The small molecule below binds the protein below.
Small molecule (SMILES): OC[C@H]1O[C@H](O)[C@H](O)[C@@H](O)[C@@H]1O

Sequence of chain 1.A:
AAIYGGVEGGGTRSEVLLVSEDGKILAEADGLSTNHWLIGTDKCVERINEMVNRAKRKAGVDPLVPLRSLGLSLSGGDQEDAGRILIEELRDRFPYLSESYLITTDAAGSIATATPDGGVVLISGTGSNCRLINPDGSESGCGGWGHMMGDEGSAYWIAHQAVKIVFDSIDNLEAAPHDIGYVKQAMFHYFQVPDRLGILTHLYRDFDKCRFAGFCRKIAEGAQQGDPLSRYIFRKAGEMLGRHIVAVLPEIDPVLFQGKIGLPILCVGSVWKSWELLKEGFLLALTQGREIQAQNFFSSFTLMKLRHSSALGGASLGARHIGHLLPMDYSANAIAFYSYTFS

Binding-site contacts:
Ligand atom C6 contacts residue ASP107 of chain 1.A at 3.9 Å.
Ligand atom C6 contacts residue SER129 of chain 1.A at 3.6 Å.
Ligand atom O5 contacts residue SER129 of chain 1.A at 3.7 Å.
Ligand atom C5 contacts residue ASN130 of chain 1.A at 4.0 Å.
Ligand atom O3 contacts residue ASN130 of chain 1.A at 4.1 Å.
Ligand atom O1 contacts residue GLY145 of chain 1.A at 3.4 Å (h-bond).
Ligand atom C2 contacts residue GLY145 of chain 1.A at 3.6 Å.
Ligand atom O5 contacts residue GLY128 of chain 1.A at 3.6 Å.
Ligand atom C1 contacts residue GLY147 of chain 1.A at 4.0 Å.
Ligand atom C6 contacts residue GLY128 of chain 1.A at 3.7 Å.
Ligand atom O2 contacts residue GLY147 of chain 1.A at 3.6 Å (h-bond).
Ligand atom O1 contacts residue ASP152 of chain 1.A at 2.6 Å (salt-bridge).
Ligand atom O3 contacts residue GLY78 of chain 1.A at 3.3 Å (h-bond).
Ligand atom O3 contacts residue GLY77 of chain 1.A at 4.1 Å.
Ligand atom C2 contacts residue GLY78 of chain 1.A at 3.6 Å.
Ligand atom O3 contacts residue GLY145 of chain 1.A at 4.0 Å.
Ligand atom C6 contacts residue ASN130 of chain 1.A at 4.0 Å.
Ligand atom O1 contacts residue TRP146 of chain 1.A at 3.9 Å.
Ligand atom C5 contacts residue SER129 of chain 1.A at 3.4 Å.
Ligand atom O1 contacts residue GLY147 of chain 1.A at 3.1 Å (h-bond).
Ligand atom O2 contacts residue GLY78 of chain 1.A at 3.1 Å.
Ligand atom C4 contacts residue ASN130 of chain 1.A at 4.0 Å.
Ligand atom C6 contacts residue ILE124 of chain 1.A at 3.6 Å (hydrophobic).
Ligand atom C5 contacts residue GLY128 of chain 1.A at 4.1 Å.
Ligand atom O1 contacts residue SER129 of chain 1.A at 3.4 Å (h-bond).
Ligand atom C1 contacts residue ASP152 of chain 1.A at 3.7 Å.
Ligand atom O4 contacts residue ASP107 of chain 1.A at 3.1 Å (salt-bridge).
Ligand atom O5 contacts residue ASP152 of chain 1.A at 4.1 Å.
Ligand atom O4 contacts residue ASN130 of chain 1.A at 3.0 Å (h-bond).
Ligand atom C1 contacts residue GLY128 of chain 1.A at 4.4 Å.
Ligand atom C1 contacts residue SER129 of chain 1.A at 4.3 Å.
Ligand atom O6 contacts residue ASP107 of chain 1.A at 3.1 Å (salt-bridge).
Ligand atom C4 contacts residue ASP107 of chain 1.A at 3.7 Å.
Ligand atom O6 contacts residue ILE124 of chain 1.A at 3.7 Å.
Ligand atom C1 contacts residue GLY145 of chain 1.A at 4.1 Å.
Ligand atom O2 contacts residue GLY145 of chain 1.A at 2.7 Å (h-bond).
Ligand atom C3 contacts residue ASN130 of chain 1.A at 4.0 Å.
Ligand atom C3 contacts residue GLY145 of chain 1.A at 3.5 Å.
Ligand atom C3 contacts residue GLY78 of chain 1.A at 4.2 Å.
Ligand atom O2 contacts residue TRP146 of chain 1.A at 4.2 Å.